Binding-site contacts:
Ligand atom C5 contacts residue SER398 of chain 1.S at 4.1 Å.
Ligand atom C6 contacts residue SER398 of chain 1.S at 3.5 Å.
Ligand atom C1 contacts residue SER398 of chain 1.S at 2.5 Å.
Ligand atom O1A contacts residue SER398 of chain 1.S at 3.4 Å (h-bond).
Ligand atom O1B contacts residue SER398 of chain 1.S at 3.2 Å (h-bond).
Ligand atom O4 contacts residue SER398 of chain 1.S at 4.5 Å.
Ligand atom O8 contacts residue SER398 of chain 1.S at 3.8 Å.
Ligand atom C3 contacts residue SER398 of chain 1.S at 2.4 Å.
Ligand atom C9 contacts residue P8E1 of chain 1.VL at 3.8 Å.
Ligand atom C2 contacts residue SER398 of chain 1.S at 1.5 Å.
Ligand atom O6 contacts residue SER398 of chain 1.S at 2.4 Å (h-bond).
Ligand atom C4 contacts residue SER398 of chain 1.S at 3.7 Å.

The protein below binds the small molecule below.
Small molecule (SMILES): C[C@H](O)[C@H](N)[C@@H]1O[C@](O)(C(=O)O)C[C@H](O)[C@@H]1N

Sequence of chain 1.S:
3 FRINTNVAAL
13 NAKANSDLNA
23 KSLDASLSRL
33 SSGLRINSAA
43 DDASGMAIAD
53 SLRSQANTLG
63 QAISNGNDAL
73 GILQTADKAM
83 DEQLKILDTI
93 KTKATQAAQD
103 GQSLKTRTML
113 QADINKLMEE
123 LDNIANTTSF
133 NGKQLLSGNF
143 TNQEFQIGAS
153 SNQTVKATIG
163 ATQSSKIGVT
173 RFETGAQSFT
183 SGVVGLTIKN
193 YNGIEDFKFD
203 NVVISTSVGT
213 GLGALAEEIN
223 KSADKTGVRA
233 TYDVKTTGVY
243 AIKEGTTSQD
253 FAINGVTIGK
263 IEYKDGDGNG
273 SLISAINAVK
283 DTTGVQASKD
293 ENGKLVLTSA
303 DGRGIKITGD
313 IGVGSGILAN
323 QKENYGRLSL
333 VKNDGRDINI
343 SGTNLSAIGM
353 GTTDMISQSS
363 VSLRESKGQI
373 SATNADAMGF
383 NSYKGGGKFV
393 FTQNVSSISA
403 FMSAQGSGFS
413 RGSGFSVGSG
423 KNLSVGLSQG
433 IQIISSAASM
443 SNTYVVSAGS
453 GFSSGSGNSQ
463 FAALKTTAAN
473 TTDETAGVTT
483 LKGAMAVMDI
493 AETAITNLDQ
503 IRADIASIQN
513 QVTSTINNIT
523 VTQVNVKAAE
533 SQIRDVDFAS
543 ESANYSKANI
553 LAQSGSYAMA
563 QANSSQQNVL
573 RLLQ